Binding-site contacts:
Ligand atom C04 contacts residue PHE437 of chain 2.A at 3.8 Å (hydrophobic).
Ligand atom C06 contacts residue PHE437 of chain 2.A at 3.8 Å (hydrophobic).
Ligand atom C02 contacts residue PHE437 of chain 2.A at 3.6 Å (hydrophobic).
Ligand atom C04 contacts residue MET283 of chain 2.A at 3.9 Å (hydrophobic).
Ligand atom S12 contacts residue BYN1 of chain 2.E at 3.2 Å (h-bond).
Ligand atom C07 contacts residue LEU185 of chain 2.A at 3.9 Å (hydrophobic).
Ligand atom C08 contacts residue BYN1 of chain 2.E at 2.3 Å.
Ligand atom C09 contacts residue LEU439 of chain 2.A at 3.6 Å (hydrophobic).
Ligand atom O11 contacts residue PHE280 of chain 2.A at 3.5 Å.
Ligand atom O10 contacts residue BYN1 of chain 2.E at 3.3 Å (h-bond).
Ligand atom C01 contacts residue TYR394 of chain 2.A at 4.0 Å (hydrophobic).
Ligand atom C01 contacts residue PHE437 of chain 2.A at 3.6 Å (hydrophobic).
Ligand atom C05 contacts residue BYN1 of chain 2.E at 3.4 Å.
Ligand atom C01 contacts residue GLN190 of chain 2.A at 3.5 Å.
Ligand atom C09 contacts residue BYN1 of chain 2.E at 2.3 Å.
Ligand atom C06 contacts residue LEU439 of chain 2.A at 4.2 Å (hydrophobic).
Ligand atom C06 contacts residue BYN1 of chain 2.E at 3.1 Å.
Ligand atom C02 contacts residue THR395 of chain 2.A at 3.9 Å.
Ligand atom O11 contacts residue BYN1 of chain 2.E at 2.4 Å (h-bond).
Ligand atom C09 contacts residue MET283 of chain 2.A at 4.0 Å (hydrophobic).
Ligand atom C09 contacts residue ARG173 of chain 2.A at 3.9 Å.
Ligand atom C01 contacts residue BYN1 of chain 2.E at 3.1 Å.
Ligand atom O11 contacts residue GLU282 of chain 2.A at 3.4 Å.
Ligand atom C02 contacts residue BYN1 of chain 2.E at 3.4 Å.
Ligand atom C04 contacts residue BYN1 of chain 2.E at 3.5 Å.
Ligand atom O11 contacts residue LEU439 of chain 2.A at 3.9 Å.
Ligand atom C03 contacts residue BYN1 of chain 2.E at 3.6 Å.
Ligand atom C07 contacts residue BYN1 of chain 2.E at 2.7 Å.
Ligand atom O10 contacts residue MET283 of chain 2.A at 2.8 Å (h-bond).
Ligand atom C07 contacts residue LEU439 of chain 2.A at 2.8 Å (hydrophobic).
Ligand atom C03 contacts residue MET283 of chain 2.A at 3.9 Å (hydrophobic).
Ligand atom C02 contacts residue GLN190 of chain 2.A at 3.7 Å.
Ligand atom C05 contacts residue PHE437 of chain 2.A at 4.0 Å (hydrophobic).
Ligand atom S12 contacts residue MET283 of chain 2.A at 3.2 Å (h-bond).
Ligand atom C09 contacts residue GLU282 of chain 2.A at 3.7 Å.
Ligand atom O11 contacts residue ARG173 of chain 2.A at 2.9 Å (salt-bridge).
Ligand atom C08 contacts residue LEU439 of chain 2.A at 3.1 Å (hydrophobic).
Ligand atom C03 contacts residue PHE437 of chain 2.A at 3.5 Å (hydrophobic).
Ligand atom O10 contacts residue GLU282 of chain 2.A at 3.4 Å.
Ligand atom C05 contacts residue LEU439 of chain 2.A at 3.5 Å (hydrophobic).

Sequence of chain 2.A:
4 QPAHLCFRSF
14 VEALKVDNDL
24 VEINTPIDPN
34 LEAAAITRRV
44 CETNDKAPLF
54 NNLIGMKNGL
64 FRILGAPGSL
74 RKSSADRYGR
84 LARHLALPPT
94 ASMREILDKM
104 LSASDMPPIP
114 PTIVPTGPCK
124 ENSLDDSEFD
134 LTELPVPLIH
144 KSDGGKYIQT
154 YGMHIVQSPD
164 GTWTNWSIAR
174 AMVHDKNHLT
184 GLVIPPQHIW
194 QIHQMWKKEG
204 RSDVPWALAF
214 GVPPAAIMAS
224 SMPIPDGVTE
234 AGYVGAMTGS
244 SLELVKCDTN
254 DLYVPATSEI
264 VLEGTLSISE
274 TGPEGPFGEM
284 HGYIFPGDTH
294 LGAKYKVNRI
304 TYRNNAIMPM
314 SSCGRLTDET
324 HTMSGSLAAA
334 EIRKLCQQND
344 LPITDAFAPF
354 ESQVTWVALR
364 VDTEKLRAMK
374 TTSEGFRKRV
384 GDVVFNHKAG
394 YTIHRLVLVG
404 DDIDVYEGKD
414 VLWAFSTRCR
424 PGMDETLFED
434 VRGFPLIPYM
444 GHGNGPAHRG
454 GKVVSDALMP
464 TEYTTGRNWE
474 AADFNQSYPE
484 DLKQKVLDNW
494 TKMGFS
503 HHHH

A protein and the small-molecule ligand that binds it are described below.
Small molecule (SMILES): O=C(O)c1cc2ccccc2s1